Sequence of chain 1.C:
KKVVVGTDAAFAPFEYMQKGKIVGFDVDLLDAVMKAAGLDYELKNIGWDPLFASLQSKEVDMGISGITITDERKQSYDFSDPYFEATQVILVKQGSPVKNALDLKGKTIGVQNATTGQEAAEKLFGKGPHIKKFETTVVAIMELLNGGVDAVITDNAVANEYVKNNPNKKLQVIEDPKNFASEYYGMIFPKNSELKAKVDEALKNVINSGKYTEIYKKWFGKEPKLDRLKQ

Binding-site contacts:
Ligand atom ND1 contacts residue GLN153 of chain 1.C at 3.0 Å (h-bond).
Ligand atom CA contacts residue THR109 of chain 1.C at 3.5 Å.
Ligand atom OXT contacts residue GLY107 of chain 1.C at 3.7 Å.
Ligand atom CE1 contacts residue GLN153 of chain 1.C at 3.1 Å.
Ligand atom OXT contacts residue ARG114 of chain 1.C at 2.7 Å (salt-bridge).
Ligand atom O contacts residue THR156 of chain 1.C at 3.2 Å.
Ligand atom N contacts residue GLY107 of chain 1.C at 2.8 Å (h-bond).
Ligand atom CB contacts residue ASP196 of chain 1.C at 3.4 Å.
Ligand atom CE1 contacts residue TRP89 of chain 1.C at 3.4 Å (hydrophobic).
Ligand atom C contacts residue THR157 of chain 1.C at 3.9 Å.
Ligand atom N contacts residue ASP196 of chain 1.C at 2.7 Å (salt-bridge).
Ligand atom N contacts residue TYR226 of chain 1.C at 3.6 Å.
Ligand atom CG contacts residue GLY107 of chain 1.C at 4.0 Å.
Ligand atom ND1 contacts residue TRP89 of chain 1.C at 3.9 Å.
Ligand atom OXT contacts residue THR109 of chain 1.C at 2.9 Å (h-bond).
Ligand atom OXT contacts residue TRP89 of chain 1.C at 3.6 Å.
Ligand atom NE2 contacts residue GLY107 of chain 1.C at 3.8 Å.
Ligand atom CE1 contacts residue PHE52 of chain 1.C at 3.7 Å (hydrophobic).
Ligand atom OXT contacts residue ILE108 of chain 1.C at 3.4 Å.
Ligand atom O contacts residue TRP89 of chain 1.C at 3.5 Å.
Ligand atom CG contacts residue PHE52 of chain 1.C at 3.5 Å (hydrophobic).
Ligand atom CD2 contacts residue TRP89 of chain 1.C at 3.7 Å (hydrophobic).
Ligand atom C contacts residue ARG114 of chain 1.C at 3.4 Å.
Ligand atom C contacts residue TRP89 of chain 1.C at 3.9 Å (hydrophobic).
Ligand atom NE2 contacts residue SER106 of chain 1.C at 2.8 Å (h-bond).
Ligand atom CA contacts residue ASP196 of chain 1.C at 3.5 Å.
Ligand atom C contacts residue THR109 of chain 1.C at 3.8 Å.
Ligand atom ND1 contacts residue PHE52 of chain 1.C at 3.6 Å.
Ligand atom CD2 contacts residue PHE52 of chain 1.C at 3.3 Å (hydrophobic).
Ligand atom CB contacts residue PHE52 of chain 1.C at 4.0 Å (hydrophobic).
Ligand atom ND1 contacts residue THR156 of chain 1.C at 3.5 Å.
Ligand atom O contacts residue ARG114 of chain 1.C at 2.7 Å (salt-bridge).
Ligand atom O contacts residue THR157 of chain 1.C at 3.2 Å (h-bond).
Ligand atom NE2 contacts residue TRP89 of chain 1.C at 3.2 Å.
Ligand atom CA contacts residue GLY107 of chain 1.C at 3.9 Å.
Ligand atom CD2 contacts residue GLY107 of chain 1.C at 2.9 Å.
Ligand atom N contacts residue THR109 of chain 1.C at 2.8 Å (h-bond).
Ligand atom NE2 contacts residue PHE52 of chain 1.C at 3.7 Å.
Ligand atom CA contacts residue THR157 of chain 1.C at 3.4 Å.
Ligand atom CD2 contacts residue SER106 of chain 1.C at 3.4 Å.

A protein and the small-molecule ligand that binds it are described below.
Small molecule (SMILES): N[C@@H](Cc1c[nH]c[nH+]1)C(=O)O